Binding-site contacts:
Ligand atom CAV contacts residue HIS62 of chain 1.B at 3.5 Å.
Ligand atom CAU contacts residue TYR95 of chain 1.A at 3.8 Å (hydrophobic).
Ligand atom CAK contacts residue TYR36 of chain 1.B at 3.6 Å (hydrophobic).
Ligand atom CAZ contacts residue MET2 of chain 1.B at 3.9 Å (hydrophobic).
Ligand atom CAH contacts residue HIS62 of chain 1.B at 3.7 Å.
Ligand atom CAH contacts residue PRO1 of chain 1.B at 2.7 Å (hydrophobic).
Ligand atom CAH contacts residue MET2 of chain 1.B at 4.0 Å (hydrophobic).
Ligand atom NAI contacts residue TYR95 of chain 1.A at 3.8 Å.
Ligand atom CBA contacts residue VAL106 of chain 1.B at 3.8 Å (hydrophobic).
Ligand atom CBA contacts residue SER63 of chain 1.B at 3.8 Å.
Ligand atom CBA contacts residue HIS62 of chain 1.B at 3.8 Å.
Ligand atom CAV contacts residue SER63 of chain 1.B at 3.2 Å.
Ligand atom CAB contacts residue PRO1 of chain 1.B at 3.5 Å (hydrophobic).
Ligand atom NAI contacts residue PRO1 of chain 1.B at 3.2 Å (h-bond).
Ligand atom OAM contacts residue SER63 of chain 1.B at 3.6 Å.
Ligand atom CBA contacts residue ILE64 of chain 1.B at 4.0 Å (hydrophobic).
Ligand atom NAG contacts residue LYS32 of chain 1.B at 3.9 Å.
Ligand atom CAA contacts residue PRO1 of chain 1.B at 2.5 Å (hydrophobic).
Ligand atom CAD contacts residue ILE64 of chain 1.B at 3.8 Å (hydrophobic).
Ligand atom OAM contacts residue PRO1 of chain 1.B at 3.7 Å.
Ligand atom CAJ contacts residue TYR36 of chain 1.B at 3.6 Å (hydrophobic).
Ligand atom NAG contacts residue ILE64 of chain 1.B at 3.7 Å.
Ligand atom NAI contacts residue MET2 of chain 1.B at 3.8 Å.
Ligand atom OAM contacts residue LYS32 of chain 1.B at 4.0 Å.
Ligand atom CAB contacts residue ILE64 of chain 1.B at 4.0 Å (hydrophobic).
Ligand atom CAF contacts residue TYR36 of chain 1.B at 4.0 Å (hydrophobic).
Ligand atom CAZ contacts residue HIS62 of chain 1.B at 3.9 Å.
Ligand atom CAV contacts residue ILE64 of chain 1.B at 3.3 Å (hydrophobic).
Ligand atom CAW contacts residue PHE113 of chain 1.B at 3.8 Å (hydrophobic).
Ligand atom CAF contacts residue TYR95 of chain 1.A at 3.5 Å (hydrophobic).
Ligand atom CAW contacts residue TYR36 of chain 1.B at 3.6 Å (hydrophobic).
Ligand atom OAM contacts residue ILE64 of chain 1.B at 3.1 Å (h-bond).
Ligand atom CAK contacts residue PHE113 of chain 1.B at 3.7 Å (hydrophobic).
Ligand atom CAC contacts residue PRO1 of chain 1.B at 1.5 Å (hydrophobic).
Ligand atom CAZ contacts residue ASN97 of chain 1.A at 3.5 Å.
Ligand atom CAU contacts residue MET2 of chain 1.B at 3.5 Å (hydrophobic).
Ligand atom CAV contacts residue PRO1 of chain 1.B at 3.8 Å (hydrophobic).
Ligand atom CAZ contacts residue VAL106 of chain 1.B at 3.7 Å (hydrophobic).
Ligand atom CAF contacts residue PRO1 of chain 1.B at 3.2 Å (hydrophobic).
Ligand atom CAK contacts residue TYR95 of chain 1.A at 3.9 Å (hydrophobic).

Sequence of chain 1.A:
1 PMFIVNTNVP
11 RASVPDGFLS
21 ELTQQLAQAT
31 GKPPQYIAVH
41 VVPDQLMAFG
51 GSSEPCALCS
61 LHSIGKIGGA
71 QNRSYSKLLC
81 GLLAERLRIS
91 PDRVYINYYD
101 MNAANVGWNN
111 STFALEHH

The protein below binds the small molecule below.
Small molecule (SMILES): Oc1c(Cc2ccccn2)ccc2cccnc12

Sequence of chain 1.B:
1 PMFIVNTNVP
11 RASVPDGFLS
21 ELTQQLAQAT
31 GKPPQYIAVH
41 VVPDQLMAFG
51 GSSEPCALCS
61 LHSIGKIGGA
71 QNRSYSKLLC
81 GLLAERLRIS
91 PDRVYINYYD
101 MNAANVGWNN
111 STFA